Binding-site contacts:
Ligand atom O4 contacts residue TRP125 of chain 1.A at 3.8 Å.
Ligand atom O3 contacts residue TYR120 of chain 1.A at 3.4 Å (h-bond).
Ligand atom C8 contacts residue ARG150 of chain 1.A at 3.6 Å.
Ligand atom O6 contacts residue TYR351 of chain 1.A at 3.5 Å (h-bond).
Ligand atom O6 contacts residue ASP137 of chain 1.A at 3.0 Å (salt-bridge).
Ligand atom C2 contacts residue ASN129 of chain 1.A at 3.7 Å.
Ligand atom N2 contacts residue ASN338 of chain 1.A at 3.6 Å.
Ligand atom C8 contacts residue TRP138 of chain 1.A at 3.5 Å (hydrophobic).
Ligand atom O7 contacts residue ASN129 of chain 1.A at 2.7 Å (h-bond).
Ligand atom O7 contacts residue PHE86 of chain 1.A at 3.5 Å.
Ligand atom O5 contacts residue ASP137 of chain 1.A at 3.7 Å.
Ligand atom O7 contacts residue ARG96 of chain 1.A at 2.9 Å (salt-bridge).
Ligand atom C3 contacts residue ASP124 of chain 1.A at 3.6 Å.
Ligand atom C6 contacts residue ASP149 of chain 1.A at 3.6 Å.
Ligand atom O7 contacts residue GLU55 of chain 1.A at 3.5 Å (salt-bridge).
Ligand atom C7 contacts residue ARG150 of chain 1.A at 3.7 Å.
Ligand atom C8 contacts residue TYR312 of chain 1.A at 3.6 Å (hydrophobic).
Ligand atom C6 contacts residue TYR120 of chain 1.A at 3.8 Å (hydrophobic).
Ligand atom O6 contacts residue TYR120 of chain 1.A at 3.5 Å (h-bond).
Ligand atom C3 contacts residue TRP125 of chain 1.A at 3.8 Å (hydrophobic).
Ligand atom O7 contacts residue ARG314 of chain 1.A at 3.4 Å (salt-bridge).
Ligand atom O5 contacts residue TYR120 of chain 1.A at 3.8 Å.
Ligand atom O7 contacts residue ARG150 of chain 1.A at 3.0 Å (salt-bridge).
Ligand atom O6 contacts residue ASP124 of chain 1.A at 2.6 Å (salt-bridge).
Ligand atom C7 contacts residue ASN129 of chain 1.A at 3.7 Å.
Ligand atom C2 contacts residue ASP124 of chain 1.A at 3.6 Å.
Ligand atom C6 contacts residue GLU55 of chain 1.A at 3.5 Å.
Ligand atom N2 contacts residue ASP124 of chain 1.A at 3.0 Å (salt-bridge).
Ligand atom N2 contacts residue GLU349 of chain 1.A at 3.2 Å (salt-bridge).
Ligand atom C2 contacts residue TRP138 of chain 1.A at 3.7 Å (hydrophobic).
Ligand atom C1 contacts residue ASP124 of chain 1.A at 3.7 Å.
Ligand atom C2 contacts residue TYR81 of chain 1.A at 3.5 Å (hydrophobic).
Ligand atom O3 contacts residue ASN338 of chain 1.A at 2.9 Å (h-bond).
Ligand atom C4 contacts residue TYR81 of chain 1.A at 3.7 Å (hydrophobic).
Ligand atom C6 contacts residue ASP124 of chain 1.A at 3.3 Å.
Ligand atom C8 contacts residue ASP124 of chain 1.A at 3.3 Å.
Ligand atom C8 contacts residue GLU349 of chain 1.A at 3.4 Å.
Ligand atom O5 contacts residue TRP333 of chain 1.A at 3.7 Å.
Ligand atom O6 contacts residue GLU55 of chain 1.A at 3.4 Å (salt-bridge).
Ligand atom O6 contacts residue ASP149 of chain 1.A at 3.4 Å (salt-bridge).

This protein binds this small molecule.
Small molecule (SMILES): CC(=O)N[C@@H]1[C@@H](O)[C@H](O[C@@H]2O[C@H](CO)[C@@H](O[C@@H]3O[C@H](CO)[C@@H](O[C@@H]4O[C@H](CO)[C@@H](O[C@@H]5O[C@H](CO)[C@@H](O[C@@H]6O[C@H](CO)[C@@H](O)[C@H](O)[C@H]6NC(C)=O)[C@H](O)[C@H]5NC(C)=O)[C@H](O)[C@H]4NC(C)=O)[C@H](O)[C@H]3NC(C)=O)[C@H](O)[C@H]2NC(C)=O)[C@@H](CO)O[C@H]1O

Sequence of chain 1.A:
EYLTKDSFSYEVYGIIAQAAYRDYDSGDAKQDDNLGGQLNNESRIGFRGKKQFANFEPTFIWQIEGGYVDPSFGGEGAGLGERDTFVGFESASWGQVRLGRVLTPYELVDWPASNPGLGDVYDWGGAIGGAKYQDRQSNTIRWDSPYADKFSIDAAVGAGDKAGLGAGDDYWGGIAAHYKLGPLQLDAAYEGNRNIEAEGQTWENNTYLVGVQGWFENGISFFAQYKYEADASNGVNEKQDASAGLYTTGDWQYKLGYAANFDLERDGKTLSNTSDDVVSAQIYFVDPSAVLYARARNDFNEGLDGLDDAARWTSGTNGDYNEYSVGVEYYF